Sequence of chain 1.A:
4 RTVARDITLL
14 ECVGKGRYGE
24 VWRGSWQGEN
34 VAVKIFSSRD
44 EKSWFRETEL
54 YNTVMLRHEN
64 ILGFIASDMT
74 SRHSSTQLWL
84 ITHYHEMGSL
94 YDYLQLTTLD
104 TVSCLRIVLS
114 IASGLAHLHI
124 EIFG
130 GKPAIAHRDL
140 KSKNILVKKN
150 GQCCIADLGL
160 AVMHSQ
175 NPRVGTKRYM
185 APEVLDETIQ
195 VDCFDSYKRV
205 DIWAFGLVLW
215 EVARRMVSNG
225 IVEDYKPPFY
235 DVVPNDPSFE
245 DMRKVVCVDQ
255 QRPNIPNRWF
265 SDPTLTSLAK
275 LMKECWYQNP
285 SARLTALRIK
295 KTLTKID

This small molecule binds to this protein.
Small molecule (SMILES): COc1cc(-c2cncc(-c3ccc(C4CCN(C)CC4)cc3)c2C)cc(OC)c1OC

Binding-site contacts:
Ligand atom C26 contacts residue VAL6 of chain 1.A at 3.6 Å (hydrophobic).
Ligand atom C01 contacts residue TRP29 of chain 1.A at 3.7 Å (hydrophobic).
Ligand atom C17 contacts residue LU81 of chain 1.K at 3.7 Å.
Ligand atom C32 contacts residue ILE84 of chain 1.A at 4.0 Å (hydrophobic).
Ligand atom C24 contacts residue VAL6 of chain 1.A at 4.2 Å (hydrophobic).
Ligand atom C10 contacts residue LU81 of chain 1.K at 3.7 Å.
Ligand atom C09 contacts residue LU81 of chain 1.K at 3.5 Å.
Ligand atom C16 contacts residue ARG4 of chain 1.A at 3.8 Å.
Ligand atom C07 contacts residue TRP29 of chain 1.A at 3.9 Å (hydrophobic).
Ligand atom C04 contacts residue ALA7 of chain 1.A at 3.7 Å (hydrophobic).
Ligand atom C07 contacts residue ALA7 of chain 1.A at 3.4 Å (hydrophobic).
Ligand atom C26 contacts residue ARG8 of chain 1.A at 4.0 Å.
Ligand atom C29 contacts residue ARG8 of chain 1.A at 3.6 Å.
Ligand atom C13 contacts residue LU81 of chain 1.K at 3.5 Å.
Ligand atom N08 contacts residue ALA7 of chain 1.A at 4.0 Å.
Ligand atom C04 contacts residue TRP29 of chain 1.A at 4.1 Å (hydrophobic).
Ligand atom C11 contacts residue LU81 of chain 1.K at 3.5 Å.
Ligand atom C21 contacts residue EDO1 of chain 1.Q at 3.7 Å.
Ligand atom C03 contacts residue ALA7 of chain 1.A at 4.2 Å (hydrophobic).
Ligand atom C14 contacts residue LU81 of chain 1.K at 4.1 Å.
Ligand atom O02 contacts residue TRP29 of chain 1.A at 4.2 Å.
Ligand atom C06 contacts residue VAL6 of chain 1.A at 3.7 Å (hydrophobic).
Ligand atom C27 contacts residue ARG8 of chain 1.A at 3.6 Å.
Ligand atom O28 contacts residue ARG8 of chain 1.A at 3.0 Å (salt-bridge).
Ligand atom C05 contacts residue VAL6 of chain 1.A at 4.1 Å (hydrophobic).
Ligand atom C23 contacts residue ARG4 of chain 1.A at 4.1 Å.
Ligand atom C15 contacts residue LU81 of chain 1.K at 4.2 Å.
Ligand atom C20 contacts residue EDO1 of chain 1.Q at 4.1 Å.
Ligand atom C30 contacts residue ARG8 of chain 1.A at 3.8 Å.
Ligand atom C23 contacts residue LU81 of chain 1.K at 4.1 Å.
Ligand atom N08 contacts residue LU81 of chain 1.K at 4.1 Å.
Ligand atom C22 contacts residue EDO1 of chain 1.Q at 3.9 Å.
Ligand atom C32 contacts residue ALA69 of chain 1.A at 3.6 Å (hydrophobic).
Ligand atom O31 contacts residue ARG8 of chain 1.A at 3.9 Å.
Ligand atom N08 contacts residue VAL6 of chain 1.A at 3.9 Å.
Ligand atom C07 contacts residue VAL6 of chain 1.A at 3.6 Å (hydrophobic).
Ligand atom C05 contacts residue ALA7 of chain 1.A at 3.9 Å (hydrophobic).
Ligand atom C22 contacts residue ARG4 of chain 1.A at 3.7 Å.
Ligand atom C16 contacts residue LU81 of chain 1.K at 3.8 Å.
Ligand atom C12 contacts residue LU81 of chain 1.K at 3.4 Å.